This protein binds this small molecule.
Small molecule (SMILES): CC(C)C[C@H](NC(=O)[C@H](CCc1ccccc1)NC(=O)CN1CCOCC1)C(=O)N[C@@H](Cc1ccccc1)C(=O)N[C@@H](CC(C)C)[C@@H](O)[C@H](C)CO

Binding-site contacts:
Ligand atom C58 contacts residue THR1 of chain 1.Y at 2.5 Å.
Ligand atom N41 contacts residue GLY47 of chain 1.Y at 2.9 Å (h-bond).
Ligand atom C58 contacts residue ARG19 of chain 1.Y at 3.1 Å.
Ligand atom O40 contacts residue THR21 of chain 1.Y at 3.0 Å (h-bond).
Ligand atom C5 contacts residue HIS108 of chain 1.Z at 3.5 Å.
Ligand atom C39 contacts residue GLY47 of chain 1.Y at 3.6 Å.
Ligand atom C28 contacts residue THR21 of chain 1.Y at 3.7 Å.
Ligand atom O48 contacts residue GLY47 of chain 1.Y at 3.3 Å (h-bond).
Ligand atom C28 contacts residue THR49 of chain 1.Y at 3.2 Å.
Ligand atom O1 contacts residue HIS108 of chain 1.Z at 3.5 Å.
Ligand atom C51 contacts residue TYR170 of chain 1.Y at 3.5 Å (hydrophobic).
Ligand atom C58 contacts residue LYS33 of chain 1.Y at 3.4 Å.
Ligand atom C44 contacts residue THR1 of chain 1.Y at 3.6 Å.
Ligand atom C46 contacts residue THR49 of chain 1.Y at 3.0 Å.
Ligand atom C47 contacts residue THR1 of chain 1.Y at 1.4 Å.
Ligand atom C27 contacts residue ALA27 of chain 1.Y at 3.3 Å (hydrophobic).
Ligand atom N30 contacts residue THR49 of chain 1.Y at 3.6 Å.
Ligand atom O60 contacts residue MES1 of chain 1.RA at 2.7 Å (h-bond).
Ligand atom C31 contacts residue GLY47 of chain 1.Y at 3.4 Å.
Ligand atom N41 contacts residue THR1 of chain 1.Y at 3.6 Å.
Ligand atom C43 contacts residue THR1 of chain 1.Y at 2.6 Å.
Ligand atom C51 contacts residue THR1 of chain 1.Y at 1.5 Å.
Ligand atom N22 contacts residue ASP126 of chain 1.Z at 3.5 Å (salt-bridge).
Ligand atom C11 contacts residue ASP126 of chain 1.Z at 3.5 Å.
Ligand atom O40 contacts residue ALA20 of chain 1.Y at 3.3 Å.
Ligand atom C59 contacts residue THR1 of chain 1.Y at 2.5 Å.
Ligand atom O60 contacts residue THR1 of chain 1.Y at 3.0 Å (h-bond).
Ligand atom C43 contacts residue GLY47 of chain 1.Y at 3.3 Å.
Ligand atom O29 contacts residue THR49 of chain 1.Y at 2.9 Å (h-bond).
Ligand atom C17 contacts residue ARG101 of chain 1.Z at 3.7 Å.
Ligand atom C42 contacts residue THR1 of chain 1.Y at 2.4 Å.
Ligand atom C16 contacts residue ARG101 of chain 1.Z at 3.7 Å.
Ligand atom O48 contacts residue MES1 of chain 1.RA at 2.7 Å (h-bond).
Ligand atom C23 contacts residue THR21 of chain 1.Y at 3.5 Å.
Ligand atom C12 contacts residue ASP126 of chain 1.Z at 3.3 Å.
Ligand atom O9 contacts residue PRO127 of chain 1.Z at 3.2 Å.
Ligand atom O48 contacts residue THR1 of chain 1.Y at 2.3 Å (h-bond).
Ligand atom N30 contacts residue THR21 of chain 1.Y at 2.8 Å (h-bond).
Ligand atom C24 contacts residue THR49 of chain 1.Y at 3.1 Å.
Ligand atom C58 contacts residue TYR170 of chain 1.Y at 3.0 Å (hydrophobic).

Sequence of chain 1.Y:
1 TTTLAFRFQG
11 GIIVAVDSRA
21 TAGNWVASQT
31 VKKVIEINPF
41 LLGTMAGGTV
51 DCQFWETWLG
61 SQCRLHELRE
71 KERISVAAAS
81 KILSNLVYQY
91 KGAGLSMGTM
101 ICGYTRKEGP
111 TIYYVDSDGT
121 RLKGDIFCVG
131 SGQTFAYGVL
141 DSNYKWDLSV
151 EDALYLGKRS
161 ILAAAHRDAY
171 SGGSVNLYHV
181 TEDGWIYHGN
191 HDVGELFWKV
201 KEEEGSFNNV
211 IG

Sequence of chain 1.Z:
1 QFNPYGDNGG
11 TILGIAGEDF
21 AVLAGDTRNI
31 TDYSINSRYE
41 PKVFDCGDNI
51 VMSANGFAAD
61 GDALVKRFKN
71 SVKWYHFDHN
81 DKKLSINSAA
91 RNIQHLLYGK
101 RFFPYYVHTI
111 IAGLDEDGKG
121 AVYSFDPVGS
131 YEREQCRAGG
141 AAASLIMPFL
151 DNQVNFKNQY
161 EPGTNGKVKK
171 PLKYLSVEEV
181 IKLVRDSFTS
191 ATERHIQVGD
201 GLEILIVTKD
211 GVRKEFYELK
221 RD